Binding-site contacts:
Ligand atom C6 contacts residue PRO249 of chain 2.A at 4.0 Å (hydrophobic).
Ligand atom O71 contacts residue HIS237 of chain 2.A at 3.0 Å (h-bond).
Ligand atom O72 contacts residue ARG22 of chain 2.A at 2.9 Å (salt-bridge).
Ligand atom O4 contacts residue KCX103 of chain 2.A at 4.2 Å.
Ligand atom O4 contacts residue ARG208 of chain 2.A at 3.9 Å.
Ligand atom C7 contacts residue ALA235 of chain 2.A at 3.9 Å (hydrophobic).
Ligand atom N1 contacts residue GLY250 of chain 2.A at 3.6 Å.
Ligand atom C4 contacts residue ZN1 of chain 2.B at 3.6 Å.
Ligand atom O71 contacts residue ARG22 of chain 2.A at 2.8 Å (salt-bridge).
Ligand atom O2 contacts residue ARG208 of chain 2.A at 2.9 Å (salt-bridge).
Ligand atom C2 contacts residue PRO249 of chain 2.A at 3.4 Å (hydrophobic).
Ligand atom O2 contacts residue PRO249 of chain 2.A at 3.1 Å.
Ligand atom N3 contacts residue ASP233 of chain 2.A at 4.1 Å.
Ligand atom O2 contacts residue VAL207 of chain 2.A at 3.6 Å.
Ligand atom N3 contacts residue ZN1 of chain 2.B at 4.3 Å.
Ligand atom C5 contacts residue ZN1 of chain 2.C at 4.0 Å.
Ligand atom C4 contacts residue HIS137 of chain 2.A at 4.0 Å.
Ligand atom N3 contacts residue ARG208 of chain 2.A at 2.8 Å (salt-bridge).
Ligand atom C2 contacts residue ASP233 of chain 2.A at 4.2 Å.
Ligand atom N1 contacts residue ALA235 of chain 2.A at 3.6 Å.
Ligand atom O4 contacts residue ZN1 of chain 2.B at 2.9 Å.
Ligand atom O71 contacts residue ALA235 of chain 2.A at 3.7 Å.
Ligand atom C7 contacts residue HIS20 of chain 2.A at 4.1 Å.
Ligand atom C7 contacts residue PRO249 of chain 2.A at 4.0 Å (hydrophobic).
Ligand atom C7 contacts residue HIS237 of chain 2.A at 4.2 Å.
Ligand atom C6 contacts residue HIS20 of chain 2.A at 4.0 Å.
Ligand atom C4 contacts residue ARG208 of chain 2.A at 3.8 Å.
Ligand atom C2 contacts residue ARG208 of chain 2.A at 3.5 Å.
Ligand atom O72 contacts residue ASN52 of chain 2.A at 2.8 Å (h-bond).
Ligand atom O2 contacts residue GLY250 of chain 2.A at 3.1 Å (h-bond).
Ligand atom O72 contacts residue HIS20 of chain 2.A at 3.2 Å (h-bond).
Ligand atom C5 contacts residue ASN52 of chain 2.A at 4.2 Å.
Ligand atom C2 contacts residue GLY250 of chain 2.A at 3.8 Å.
Ligand atom N1 contacts residue PRO249 of chain 2.A at 2.9 Å (h-bond).
Ligand atom C6 contacts residue ALA235 of chain 2.A at 3.9 Å (hydrophobic).
Ligand atom C7 contacts residue ARG22 of chain 2.A at 3.5 Å.
Ligand atom O4 contacts residue HIS137 of chain 2.A at 3.0 Å.
Ligand atom C5 contacts residue HIS20 of chain 2.A at 4.1 Å.
Ligand atom C7 contacts residue ASN52 of chain 2.A at 3.9 Å.
Ligand atom O71 contacts residue PRO249 of chain 2.A at 3.1 Å (h-bond).

The small molecule below binds the protein below.
Small molecule (SMILES): O=C1C[C@@H](C(=O)O)NC(=O)N1

Sequence of chain 2.A:
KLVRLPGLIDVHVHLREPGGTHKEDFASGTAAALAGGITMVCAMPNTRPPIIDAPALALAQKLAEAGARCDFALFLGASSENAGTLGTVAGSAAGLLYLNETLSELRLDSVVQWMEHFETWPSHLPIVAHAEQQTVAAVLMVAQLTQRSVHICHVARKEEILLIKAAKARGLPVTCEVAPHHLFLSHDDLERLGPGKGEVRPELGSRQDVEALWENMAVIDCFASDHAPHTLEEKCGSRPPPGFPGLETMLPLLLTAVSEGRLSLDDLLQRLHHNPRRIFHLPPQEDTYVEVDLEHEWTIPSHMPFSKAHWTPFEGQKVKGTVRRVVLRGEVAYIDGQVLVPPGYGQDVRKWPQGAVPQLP